Sequence of chain 2.A:
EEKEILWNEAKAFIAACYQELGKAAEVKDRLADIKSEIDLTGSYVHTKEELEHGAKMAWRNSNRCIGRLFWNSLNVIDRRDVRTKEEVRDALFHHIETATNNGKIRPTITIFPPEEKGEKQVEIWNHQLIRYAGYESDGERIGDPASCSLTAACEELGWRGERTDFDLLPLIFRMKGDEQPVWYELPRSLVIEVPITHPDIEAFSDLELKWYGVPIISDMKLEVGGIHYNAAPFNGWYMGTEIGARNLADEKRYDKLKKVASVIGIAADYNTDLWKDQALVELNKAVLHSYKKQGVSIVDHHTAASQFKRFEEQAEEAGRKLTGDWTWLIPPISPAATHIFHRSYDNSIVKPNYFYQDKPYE

Binding-site contacts:
Ligand atom F23 contacts residue ARG132 of chain 2.A at 3.6 Å.
Ligand atom C10 contacts residue HEM1 of chain 2.B at 3.8 Å.
Ligand atom N02 contacts residue GLU243 of chain 2.A at 2.8 Å (salt-bridge).
Ligand atom C06 contacts residue ILE218 of chain 2.A at 3.7 Å (hydrophobic).
Ligand atom C08 contacts residue HEM1 of chain 2.B at 3.9 Å.
Ligand atom N01 contacts residue GLU243 of chain 2.A at 2.7 Å (salt-bridge).
Ligand atom C05 contacts residue HEM1 of chain 2.B at 3.6 Å.
Ligand atom C24 contacts residue ARG132 of chain 2.A at 3.6 Å.
Ligand atom C07 contacts residue HEM1 of chain 2.B at 3.5 Å.
Ligand atom F23 contacts residue ARG254 of chain 2.A at 3.2 Å.
Ligand atom C05 contacts residue ILE218 of chain 2.A at 3.8 Å (hydrophobic).
Ligand atom C06 contacts residue HEM1 of chain 2.B at 3.4 Å.
Ligand atom N01 contacts residue HEM1 of chain 2.B at 3.7 Å.
Ligand atom C02 contacts residue GLU243 of chain 2.A at 3.6 Å.
Ligand atom N13 contacts residue HEM1 of chain 2.B at 3.6 Å.
Ligand atom C07 contacts residue ILE218 of chain 2.A at 3.6 Å (hydrophobic).
Ligand atom C15 contacts residue M481 of chain 2.E at 4.1 Å.
Ligand atom C03 contacts residue HEM1 of chain 2.B at 3.1 Å.
Ligand atom N02 contacts residue PRO216 of chain 2.A at 4.0 Å.
Ligand atom C02 contacts residue TRP238 of chain 2.A at 3.9 Å (hydrophobic).
Ligand atom C04 contacts residue HEM1 of chain 2.B at 3.3 Å.
Ligand atom N02 contacts residue TRP238 of chain 2.A at 2.8 Å (h-bond).
Ligand atom F23 contacts residue ALA147 of chain 2.A at 4.0 Å.
Ligand atom N02 contacts residue HEM1 of chain 2.B at 3.5 Å.
Ligand atom C22 contacts residue M481 of chain 2.E at 4.1 Å.
Ligand atom N02 contacts residue TYR239 of chain 2.A at 3.7 Å.
Ligand atom C02 contacts residue HEM1 of chain 2.B at 3.6 Å.
Ligand atom C12 contacts residue HEM1 of chain 2.B at 4.1 Å.
Ligand atom C09 contacts residue HEM1 of chain 2.B at 3.4 Å.
Ligand atom N02 contacts residue MET240 of chain 2.A at 4.0 Å.
Ligand atom C06 contacts residue PHE235 of chain 2.A at 3.8 Å (hydrophobic).
Ligand atom C24 contacts residue HIS128 of chain 2.A at 4.0 Å.
Ligand atom C11 contacts residue HEM1 of chain 2.B at 3.6 Å.
Ligand atom C12 contacts residue HIS128 of chain 2.A at 4.0 Å.
Ligand atom C14 contacts residue HEM1 of chain 2.B at 3.5 Å.
Ligand atom C10 contacts residue GLU243 of chain 2.A at 3.5 Å.
Ligand atom C25 contacts residue HIS128 of chain 2.A at 3.5 Å.
Ligand atom C09 contacts residue GLU243 of chain 2.A at 3.5 Å.
Ligand atom C26 contacts residue HIS128 of chain 2.A at 3.6 Å.
Ligand atom C23 contacts residue ARG132 of chain 2.A at 3.8 Å.

A small-molecule ligand and the protein it binds are described below.
Small molecule (SMILES): Nc1ccc2ccc(CCNCCc3cccc(F)c3)cc2n1